The protein below binds the small molecule below.
Small molecule (SMILES): O=C(COP(=O)(O)O)[C@@H](O)[C@H](O)[C@H](O)COP(=O)(O)O

Sequence of chain 1.A:
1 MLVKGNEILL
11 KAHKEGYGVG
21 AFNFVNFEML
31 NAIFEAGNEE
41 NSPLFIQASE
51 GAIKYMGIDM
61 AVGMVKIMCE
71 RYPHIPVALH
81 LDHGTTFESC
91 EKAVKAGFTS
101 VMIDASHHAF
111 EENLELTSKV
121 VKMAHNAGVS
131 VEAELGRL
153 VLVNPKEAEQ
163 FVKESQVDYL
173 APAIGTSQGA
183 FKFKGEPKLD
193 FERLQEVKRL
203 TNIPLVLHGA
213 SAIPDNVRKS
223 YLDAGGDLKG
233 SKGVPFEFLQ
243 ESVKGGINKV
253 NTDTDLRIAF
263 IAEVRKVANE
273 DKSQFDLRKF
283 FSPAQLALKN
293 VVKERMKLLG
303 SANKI

Binding-site contacts:
Ligand atom O1 contacts residue ASN253 of chain 1.A at 3.7 Å.
Ligand atom O6P contacts residue ARG280 of chain 1.B at 2.8 Å (salt-bridge).
Ligand atom P2 contacts residue ARG280 of chain 1.B at 3.7 Å.
Ligand atom C3 contacts residue ASP82 of chain 1.A at 3.2 Å.
Ligand atom O2 contacts residue ASN253 of chain 1.A at 3.4 Å.
Ligand atom O3 contacts residue ASN253 of chain 1.A at 2.9 Å (h-bond).
Ligand atom O3P contacts residue ALA212 of chain 1.A at 3.1 Å (h-bond).
Ligand atom O1P contacts residue SER213 of chain 1.A at 2.7 Å (h-bond).
Ligand atom O4 contacts residue ASP82 of chain 1.A at 3.2 Å (salt-bridge).
Ligand atom O2P contacts residue THR256 of chain 1.A at 2.8 Å (h-bond).
Ligand atom O6 contacts residue ARG259 of chain 1.A at 3.5 Å (salt-bridge).
Ligand atom O3P contacts residue GLY211 of chain 1.A at 3.0 Å.
Ligand atom O4P contacts residue ARG280 of chain 1.B at 3.1 Å (salt-bridge).
Ligand atom P2 contacts residue ARG259 of chain 1.A at 3.7 Å.
Ligand atom C5 contacts residue ASP255 of chain 1.A at 3.6 Å.
Ligand atom C1 contacts residue ASN253 of chain 1.A at 3.6 Å.
Ligand atom O3P contacts residue SER213 of chain 1.A at 2.9 Å (h-bond).
Ligand atom O3 contacts residue GLN47 of chain 1.A at 3.5 Å (h-bond).
Ligand atom O2 contacts residue GLN180 of chain 1.A at 3.6 Å.
Ligand atom O6P contacts residue SER49 of chain 1.A at 2.5 Å (h-bond).
Ligand atom P1 contacts residue THR256 of chain 1.A at 3.6 Å.
Ligand atom O2P contacts residue GLY181 of chain 1.A at 2.9 Å (h-bond).
Ligand atom O4 contacts residue HIS83 of chain 1.A at 3.2 Å (h-bond).
Ligand atom O1 contacts residue GLY211 of chain 1.A at 3.1 Å.
Ligand atom P2 contacts residue SER49 of chain 1.A at 3.5 Å.
Ligand atom O1P contacts residue THR254 of chain 1.A at 3.7 Å.
Ligand atom O5P contacts residue SER49 of chain 1.A at 3.6 Å.
Ligand atom O3 contacts residue ASP82 of chain 1.A at 2.7 Å (salt-bridge).
Ligand atom O1P contacts residue THR256 of chain 1.A at 2.8 Å (h-bond).
Ligand atom P1 contacts residue SER213 of chain 1.A at 3.6 Å.
Ligand atom C4 contacts residue ASP82 of chain 1.A at 3.4 Å.
Ligand atom O2 contacts residue GLY211 of chain 1.A at 2.9 Å (h-bond).
Ligand atom O3P contacts residue LYS184 of chain 1.A at 2.5 Å (salt-bridge).
Ligand atom C5 contacts residue ASP82 of chain 1.A at 3.3 Å.
Ligand atom O4P contacts residue ARG259 of chain 1.A at 2.9 Å (salt-bridge).
Ligand atom O1 contacts residue ALA212 of chain 1.A at 3.7 Å.
Ligand atom O6 contacts residue ASP255 of chain 1.A at 3.5 Å (salt-bridge).
Ligand atom O1P contacts residue ASP255 of chain 1.A at 2.8 Å (salt-bridge).
Ligand atom P1 contacts residue LYS184 of chain 1.A at 3.7 Å.
Ligand atom O5 contacts residue ASP255 of chain 1.A at 2.6 Å (salt-bridge).

Sequence of chain 1.B:
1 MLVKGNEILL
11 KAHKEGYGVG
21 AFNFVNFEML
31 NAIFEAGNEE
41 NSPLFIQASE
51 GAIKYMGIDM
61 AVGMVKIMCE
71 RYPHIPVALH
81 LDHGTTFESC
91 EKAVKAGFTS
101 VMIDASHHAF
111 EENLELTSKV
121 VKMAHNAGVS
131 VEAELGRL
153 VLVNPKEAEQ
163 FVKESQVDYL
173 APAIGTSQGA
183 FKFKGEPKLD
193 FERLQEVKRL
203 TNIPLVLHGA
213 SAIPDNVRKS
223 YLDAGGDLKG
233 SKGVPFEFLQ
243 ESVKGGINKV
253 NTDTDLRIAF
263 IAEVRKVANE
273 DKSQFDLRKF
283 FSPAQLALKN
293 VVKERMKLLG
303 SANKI